Sequence of chain 1.I:
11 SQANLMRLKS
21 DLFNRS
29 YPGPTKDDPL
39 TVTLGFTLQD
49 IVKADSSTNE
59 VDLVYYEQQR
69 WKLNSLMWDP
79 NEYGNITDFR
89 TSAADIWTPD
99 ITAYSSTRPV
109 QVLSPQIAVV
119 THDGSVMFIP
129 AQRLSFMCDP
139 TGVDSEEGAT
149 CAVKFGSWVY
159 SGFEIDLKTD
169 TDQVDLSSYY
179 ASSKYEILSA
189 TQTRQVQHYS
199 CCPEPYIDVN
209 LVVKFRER

Sequence of chain 1.H:
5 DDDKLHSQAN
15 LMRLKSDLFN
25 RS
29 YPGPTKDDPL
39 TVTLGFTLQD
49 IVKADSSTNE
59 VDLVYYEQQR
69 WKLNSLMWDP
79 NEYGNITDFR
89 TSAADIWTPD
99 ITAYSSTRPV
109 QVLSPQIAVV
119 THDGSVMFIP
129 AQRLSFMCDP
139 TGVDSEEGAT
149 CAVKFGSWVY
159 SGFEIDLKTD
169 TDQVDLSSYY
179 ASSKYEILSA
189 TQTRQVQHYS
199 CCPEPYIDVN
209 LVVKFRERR

Binding-site contacts:
Ligand atom C46 contacts residue TYR102 of chain 1.H at 4.0 Å (hydrophobic).
Ligand atom C47 contacts residue TRP156 of chain 1.H at 3.4 Å (hydrophobic).
Ligand atom C41 contacts residue LYS152 of chain 1.H at 4.0 Å.
Ligand atom C44 contacts residue SER175 of chain 1.I at 3.1 Å.
Ligand atom N1 contacts residue TRP156 of chain 1.H at 3.7 Å.
Ligand atom C32 contacts residue TYR64 of chain 1.I at 3.5 Å (hydrophobic).
Ligand atom C34 contacts residue TYR102 of chain 1.H at 3.5 Å (hydrophobic).
Ligand atom C18 contacts residue TYR197 of chain 1.H at 3.8 Å (hydrophobic).
Ligand atom C48 contacts residue TYR204 of chain 1.H at 3.4 Å (hydrophobic).
Ligand atom C14 contacts residue TYR204 of chain 1.H at 3.8 Å (hydrophobic).
Ligand atom C2 contacts residue TRP156 of chain 1.H at 3.4 Å (hydrophobic).
Ligand atom C36 contacts residue TYR102 of chain 1.H at 3.8 Å (hydrophobic).
Ligand atom C46 contacts residue GLN47 of chain 1.I at 3.4 Å.
Ligand atom C33 contacts residue TYR102 of chain 1.H at 3.7 Å (hydrophobic).
Ligand atom C3 contacts residue TRP156 of chain 1.H at 3.6 Å (hydrophobic).
Ligand atom C36 contacts residue TRP156 of chain 1.H at 4.0 Å (hydrophobic).
Ligand atom O39 contacts residue TYR204 of chain 1.H at 3.6 Å.
Ligand atom C13 contacts residue TYR204 of chain 1.H at 4.0 Å (hydrophobic).
Ligand atom C26 contacts residue LYS152 of chain 1.H at 3.8 Å.
Ligand atom C17 contacts residue SER176 of chain 1.I at 3.5 Å.
Ligand atom C47 contacts residue TYR102 of chain 1.H at 3.5 Å (hydrophobic).
Ligand atom C21 contacts residue TYR197 of chain 1.H at 4.0 Å (hydrophobic).
Ligand atom C14 contacts residue TYR197 of chain 1.H at 4.0 Å (hydrophobic).
Ligand atom O40 contacts residue LYS152 of chain 1.H at 3.5 Å.
Ligand atom C8 contacts residue TYR64 of chain 1.I at 3.8 Å (hydrophobic).
Ligand atom C7 contacts residue TYR64 of chain 1.I at 3.9 Å (hydrophobic).
Ligand atom C38 contacts residue GLN66 of chain 1.I at 3.2 Å.
Ligand atom C25 contacts residue LYS152 of chain 1.H at 4.0 Å.
Ligand atom C48 contacts residue CYS199 of chain 1.H at 3.9 Å (hydrophobic).
Ligand atom O37 contacts residue THR45 of chain 1.I at 3.7 Å.
Ligand atom C38 contacts residue THR45 of chain 1.I at 3.4 Å.
Ligand atom C15 contacts residue TYR197 of chain 1.H at 3.6 Å (hydrophobic).
Ligand atom C31 contacts residue TYR64 of chain 1.I at 3.6 Å (hydrophobic).
Ligand atom C48 contacts residue CYS200 of chain 1.H at 3.9 Å (hydrophobic).
Ligand atom O37 contacts residue TYR64 of chain 1.I at 3.8 Å.
Ligand atom C19 contacts residue SER176 of chain 1.I at 3.6 Å.
Ligand atom C44 contacts residue SER176 of chain 1.I at 3.9 Å.
Ligand atom C43 contacts residue TRP156 of chain 1.H at 3.6 Å (hydrophobic).
Ligand atom O29 contacts residue SER176 of chain 1.I at 3.7 Å.
Ligand atom C47 contacts residue SER155 of chain 1.H at 3.1 Å.

The small molecule below binds the protein below.
Small molecule (SMILES): COc1ccc2cc1Oc1cc3c(cc1OC)CC[N+](C)(C)[C@H]3Cc1ccc(cc1)Oc1c(OC)c(OC)cc3c1[C@@H](C2)[N+](C)(C)CC3